Binding-site contacts:
Ligand atom C05 contacts residue HIS141 of chain 1.B at 3.7 Å.
Ligand atom C15 contacts residue HIS141 of chain 1.B at 3.5 Å.
Ligand atom C23 contacts residue NHE1 of chain 1.K at 3.2 Å.
Ligand atom C19 contacts residue TRP142 of chain 1.B at 3.6 Å (hydrophobic).
Ligand atom C09 contacts residue ARG145 of chain 1.B at 3.6 Å.
Ligand atom C10 contacts residue ILE90 of chain 1.B at 3.9 Å (hydrophobic).
Ligand atom C09 contacts residue SER118 of chain 1.B at 3.6 Å.
Ligand atom C20 contacts residue TRP142 of chain 1.B at 3.8 Å (hydrophobic).
Ligand atom C14 contacts residue GLU89 of chain 1.B at 3.8 Å.
Ligand atom N13 contacts residue ILE90 of chain 1.B at 3.8 Å.
Ligand atom C17 contacts residue TRP142 of chain 1.B at 3.6 Å (hydrophobic).
Ligand atom C01 contacts residue ASN40 of chain 1.B at 3.6 Å.
Ligand atom C09 contacts residue GLN119 of chain 1.B at 3.6 Å.
Ligand atom C01 contacts residue TYR67 of chain 1.B at 3.6 Å (hydrophobic).
Ligand atom C21 contacts residue HIS141 of chain 1.B at 3.9 Å.
Ligand atom N07 contacts residue ALA117 of chain 1.B at 3.7 Å.
Ligand atom C06 contacts residue ILE90 of chain 1.B at 3.9 Å (hydrophobic).
Ligand atom C10 contacts residue GLY116 of chain 1.B at 3.5 Å.
Ligand atom N12 contacts residue GLY65 of chain 1.B at 3.7 Å.
Ligand atom C05 contacts residue ILE90 of chain 1.B at 3.6 Å (hydrophobic).
Ligand atom C09 contacts residue TRP142 of chain 1.B at 3.6 Å (hydrophobic).
Ligand atom C18 contacts residue TRP142 of chain 1.B at 3.5 Å (hydrophobic).
Ligand atom N13 contacts residue GLY65 of chain 1.B at 3.5 Å.
Ligand atom C04 contacts residue TRP142 of chain 1.B at 3.5 Å (hydrophobic).
Ligand atom N12 contacts residue GLU89 of chain 1.B at 3.5 Å (salt-bridge).
Ligand atom C03 contacts residue GLU89 of chain 1.B at 3.5 Å.
Ligand atom C20 contacts residue MET39 of chain 1.B at 3.9 Å (hydrophobic).
Ligand atom C11 contacts residue ILE90 of chain 1.B at 3.5 Å (hydrophobic).
Ligand atom C06 contacts residue SER118 of chain 1.B at 3.8 Å.
Ligand atom C03 contacts residue TYR67 of chain 1.B at 3.6 Å (hydrophobic).
Ligand atom C11 contacts residue HIS141 of chain 1.B at 3.6 Å.
Ligand atom N13 contacts residue GLU89 of chain 1.B at 2.7 Å (salt-bridge).
Ligand atom C10 contacts residue MET88 of chain 1.B at 3.6 Å (hydrophobic).
Ligand atom C16 contacts residue MET39 of chain 1.B at 3.8 Å (hydrophobic).
Ligand atom C20 contacts residue HIS141 of chain 1.B at 3.9 Å.
Ligand atom N12 contacts residue ILE90 of chain 1.B at 3.1 Å (h-bond).
Ligand atom N07 contacts residue SER118 of chain 1.B at 2.9 Å (h-bond).
Ligand atom N08 contacts residue SER118 of chain 1.B at 3.8 Å.
Ligand atom C21 contacts residue MET39 of chain 1.B at 3.8 Å (hydrophobic).
Ligand atom C15 contacts residue TRP142 of chain 1.B at 3.6 Å (hydrophobic).

A small-molecule ligand and the protein it binds are described below.
Small molecule (SMILES): COc1ccc(C2(c3cc(-c4cn(C)nc4C)[nH]n3)CC2)cc1

Sequence of chain 1.B:
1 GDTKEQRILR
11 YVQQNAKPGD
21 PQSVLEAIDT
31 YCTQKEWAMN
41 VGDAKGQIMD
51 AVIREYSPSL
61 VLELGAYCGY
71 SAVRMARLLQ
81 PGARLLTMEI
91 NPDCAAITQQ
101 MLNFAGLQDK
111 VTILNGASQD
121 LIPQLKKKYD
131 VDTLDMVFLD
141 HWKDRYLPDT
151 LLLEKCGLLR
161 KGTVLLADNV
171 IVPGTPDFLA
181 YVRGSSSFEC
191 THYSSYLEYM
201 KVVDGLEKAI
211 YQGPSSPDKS